Binding-site contacts:
Ligand atom C8 contacts residue ASN340 of chain 1.J at 3.4 Å.
Ligand atom C7 contacts residue ASN340 of chain 1.J at 4.1 Å.
Ligand atom O6 contacts residue ASN304 of chain 1.J at 4.2 Å.
Ligand atom C8 contacts residue GLU302 of chain 1.J at 4.3 Å.
Ligand atom O5 contacts residue LYS446 of chain 1.J at 2.9 Å (salt-bridge).
Ligand atom N2 contacts residue GLU302 of chain 1.J at 4.2 Å.
Ligand atom C5 contacts residue ASN304 of chain 1.J at 3.7 Å.
Ligand atom C3 contacts residue GLU302 of chain 1.J at 4.4 Å.
Ligand atom C2 contacts residue ASN304 of chain 1.J at 2.5 Å.
Ligand atom O7 contacts residue ASN340 of chain 1.J at 3.8 Å.
Ligand atom O7 contacts residue ASN304 of chain 1.J at 3.0 Å (h-bond).
Ligand atom C6 contacts residue LYS446 of chain 1.J at 3.4 Å.
Ligand atom C4 contacts residue ASN304 of chain 1.J at 4.2 Å.
Ligand atom C5 contacts residue LYS446 of chain 1.J at 3.3 Å.
Ligand atom C1 contacts residue LYS446 of chain 1.J at 3.6 Å.
Ligand atom C1 contacts residue ASN304 of chain 1.J at 1.4 Å.
Ligand atom N2 contacts residue ASN304 of chain 1.J at 2.9 Å (h-bond).
Ligand atom C3 contacts residue ASN304 of chain 1.J at 3.8 Å.
Ligand atom C8 contacts residue THR413 of chain 1.J at 3.7 Å.
Ligand atom C8 contacts residue SER342 of chain 1.J at 3.7 Å.
Ligand atom C2 contacts residue GLU302 of chain 1.J at 4.4 Å.
Ligand atom C1 contacts residue GLU302 of chain 1.J at 4.0 Å.
Ligand atom C8 contacts residue ASN304 of chain 1.J at 4.3 Å.
Ligand atom O5 contacts residue ASN304 of chain 1.J at 2.4 Å (h-bond).
Ligand atom C7 contacts residue ASN304 of chain 1.J at 3.1 Å.
Ligand atom O6 contacts residue LYS446 of chain 1.J at 2.8 Å (salt-bridge).

The protein below binds the small molecule below.
Small molecule (SMILES): CC(=O)N[C@H]1[C@H](O[C@H]2[C@H](O)[C@@H](NC(C)=O)CO[C@@H]2CO)O[C@H](CO)[C@@H](O)[C@@H]1O

Sequence of chain 1.J:
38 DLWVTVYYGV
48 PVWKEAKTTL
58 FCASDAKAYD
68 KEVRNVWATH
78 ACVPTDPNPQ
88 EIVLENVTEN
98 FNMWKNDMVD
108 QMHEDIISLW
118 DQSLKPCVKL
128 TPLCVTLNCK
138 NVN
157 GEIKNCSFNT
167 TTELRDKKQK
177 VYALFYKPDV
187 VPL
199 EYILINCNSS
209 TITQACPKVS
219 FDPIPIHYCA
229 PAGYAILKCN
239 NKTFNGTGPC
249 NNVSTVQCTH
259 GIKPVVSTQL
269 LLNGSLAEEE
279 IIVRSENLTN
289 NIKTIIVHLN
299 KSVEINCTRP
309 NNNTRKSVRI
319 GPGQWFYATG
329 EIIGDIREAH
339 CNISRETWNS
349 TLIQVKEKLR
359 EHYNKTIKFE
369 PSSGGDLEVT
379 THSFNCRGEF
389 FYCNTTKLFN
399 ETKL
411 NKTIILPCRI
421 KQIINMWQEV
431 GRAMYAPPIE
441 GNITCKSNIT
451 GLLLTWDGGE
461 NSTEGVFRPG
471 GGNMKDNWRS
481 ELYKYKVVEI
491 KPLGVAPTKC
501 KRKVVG